Sequence of chain 60.A:
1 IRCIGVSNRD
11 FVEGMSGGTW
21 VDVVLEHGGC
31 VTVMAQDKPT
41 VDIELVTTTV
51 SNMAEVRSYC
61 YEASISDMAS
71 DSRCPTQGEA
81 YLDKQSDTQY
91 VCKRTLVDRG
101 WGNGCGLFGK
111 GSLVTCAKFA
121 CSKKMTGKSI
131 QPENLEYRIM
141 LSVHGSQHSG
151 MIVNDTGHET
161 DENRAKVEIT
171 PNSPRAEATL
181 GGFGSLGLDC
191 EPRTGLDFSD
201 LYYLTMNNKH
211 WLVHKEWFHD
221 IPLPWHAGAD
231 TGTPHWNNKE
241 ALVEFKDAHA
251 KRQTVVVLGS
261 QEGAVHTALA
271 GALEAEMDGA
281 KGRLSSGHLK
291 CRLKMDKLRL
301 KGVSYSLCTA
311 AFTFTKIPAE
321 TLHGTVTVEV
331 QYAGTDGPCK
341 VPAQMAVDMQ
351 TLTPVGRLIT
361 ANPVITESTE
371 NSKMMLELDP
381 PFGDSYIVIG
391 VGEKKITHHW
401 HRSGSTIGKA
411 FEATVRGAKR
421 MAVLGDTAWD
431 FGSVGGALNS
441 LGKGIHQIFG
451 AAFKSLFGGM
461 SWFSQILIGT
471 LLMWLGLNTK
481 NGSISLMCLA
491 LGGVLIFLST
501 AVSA

A small-molecule ligand and the protein it binds are described below.
Small molecule (SMILES): CC(=O)N[C@@H]1[C@@H](O)[C@H](O)[C@@H](CO)O[C@H]1O

Binding-site contacts:
Ligand atom C3 contacts residue THR160 of chain 60.A at 3.9 Å.
Ligand atom N2 contacts residue THR160 of chain 60.A at 3.5 Å.
Ligand atom C1 contacts residue THR160 of chain 60.A at 3.0 Å.
Ligand atom O5 contacts residue HIS158 of chain 60.A at 3.8 Å.
Ligand atom C8 contacts residue ASN154 of chain 60.A at 4.1 Å.
Ligand atom C2 contacts residue THR160 of chain 60.A at 2.7 Å.
Ligand atom C6 contacts residue HIS158 of chain 60.A at 4.0 Å.
Ligand atom O5 contacts residue THR160 of chain 60.A at 3.2 Å.
Ligand atom C5 contacts residue ASN154 of chain 60.A at 3.8 Å.
Ligand atom C7 contacts residue THR160 of chain 60.A at 3.4 Å.
Ligand atom C1 contacts residue ASN154 of chain 60.A at 1.6 Å.
Ligand atom O7 contacts residue THR160 of chain 60.A at 2.5 Å.
Ligand atom C2 contacts residue ASN154 of chain 60.A at 2.5 Å.
Ligand atom O7 contacts residue ASN154 of chain 60.A at 2.7 Å (h-bond).
Ligand atom C4 contacts residue THR160 of chain 60.A at 3.6 Å.
Ligand atom C8 contacts residue VAL153 of chain 60.A at 4.4 Å (hydrophobic).
Ligand atom C8 contacts residue ILE152 of chain 60.A at 4.3 Å (hydrophobic).
Ligand atom C3 contacts residue ASN154 of chain 60.A at 3.9 Å.
Ligand atom C4 contacts residue ASN154 of chain 60.A at 4.3 Å.
Ligand atom O6 contacts residue HIS158 of chain 60.A at 3.4 Å (h-bond).
Ligand atom O7 contacts residue ASP161 of chain 60.A at 3.7 Å.
Ligand atom C7 contacts residue ASN154 of chain 60.A at 3.0 Å.
Ligand atom C5 contacts residue THR160 of chain 60.A at 3.7 Å.
Ligand atom O3 contacts residue THR160 of chain 60.A at 4.3 Å.
Ligand atom O5 contacts residue ASN154 of chain 60.A at 2.4 Å (h-bond).
Ligand atom N2 contacts residue ASN154 of chain 60.A at 3.0 Å (h-bond).
Ligand atom C6 contacts residue THR160 of chain 60.A at 3.7 Å.